Sequence of chain 1.A:
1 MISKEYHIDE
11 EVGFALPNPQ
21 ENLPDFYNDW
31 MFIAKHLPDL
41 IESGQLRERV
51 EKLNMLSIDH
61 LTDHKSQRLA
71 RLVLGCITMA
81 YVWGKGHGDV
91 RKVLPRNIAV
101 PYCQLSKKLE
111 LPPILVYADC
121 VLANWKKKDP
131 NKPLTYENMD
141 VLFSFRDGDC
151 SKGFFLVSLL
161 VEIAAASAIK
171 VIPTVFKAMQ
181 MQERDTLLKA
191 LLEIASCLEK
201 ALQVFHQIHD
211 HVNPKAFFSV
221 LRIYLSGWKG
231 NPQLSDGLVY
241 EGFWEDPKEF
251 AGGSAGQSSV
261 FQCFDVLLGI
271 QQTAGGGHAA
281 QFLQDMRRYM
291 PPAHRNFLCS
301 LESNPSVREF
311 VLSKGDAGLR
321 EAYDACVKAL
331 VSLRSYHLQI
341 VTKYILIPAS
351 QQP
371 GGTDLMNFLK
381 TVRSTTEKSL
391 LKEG

Binding-site contacts:
Ligand atom C4 contacts residue PHE154 of chain 1.A at 3.5 Å (hydrophobic).
Ligand atom C13 contacts residue ALA255 of chain 1.A at 3.5 Å (hydrophobic).
Ligand atom N3 contacts residue SER158 of chain 1.A at 3.0 Å (h-bond).
Ligand atom C21 contacts residue LEU330 of chain 1.A at 3.8 Å (hydrophobic).
Ligand atom N3 contacts residue PHE154 of chain 1.A at 3.5 Å.
Ligand atom C21 contacts residue LEU333 of chain 1.A at 3.8 Å (hydrophobic).
Ligand atom C9 contacts residue PHE154 of chain 1.A at 3.6 Å (hydrophobic).
Ligand atom C12 contacts residue ALA255 of chain 1.A at 3.5 Å (hydrophobic).
Ligand atom C8 contacts residue ILE208 of chain 1.A at 3.9 Å (hydrophobic).
Ligand atom C20 contacts residue VAL260 of chain 1.A at 3.7 Å (hydrophobic).
Ligand atom C19 contacts residue ARG334 of chain 1.A at 3.5 Å.
Ligand atom C20 contacts residue LEU330 of chain 1.A at 3.9 Å (hydrophobic).
Ligand atom C2 contacts residue SER158 of chain 1.A at 3.9 Å.
Ligand atom O1 contacts residue ALA255 of chain 1.A at 3.7 Å.
Ligand atom C8 contacts residue SER158 of chain 1.A at 3.2 Å.
Ligand atom C2 contacts residue PHE154 of chain 1.A at 3.5 Å (hydrophobic).
Ligand atom C16 contacts residue PHE261 of chain 1.A at 3.9 Å (hydrophobic).
Ligand atom C10 contacts residue ILE340 of chain 1.A at 3.8 Å (hydrophobic).
Ligand atom C9 contacts residue ILE208 of chain 1.A at 3.5 Å (hydrophobic).
Ligand atom C4 contacts residue ALA255 of chain 1.A at 3.7 Å (hydrophobic).
Ligand atom C26 contacts residue SER158 of chain 1.A at 3.6 Å.
Ligand atom C5 contacts residue VAL121 of chain 1.A at 3.8 Å (hydrophobic).
Ligand atom C22 contacts residue LEU333 of chain 1.A at 3.8 Å (hydrophobic).
Ligand atom C12 contacts residue PHE205 of chain 1.A at 3.5 Å (hydrophobic).
Ligand atom C13 contacts residue HIS337 of chain 1.A at 3.7 Å.
Ligand atom C22 contacts residue VAL260 of chain 1.A at 3.6 Å (hydrophobic).
Ligand atom C13 contacts residue PHE205 of chain 1.A at 3.6 Å (hydrophobic).
Ligand atom C2 contacts residue ALA255 of chain 1.A at 3.9 Å (hydrophobic).
Ligand atom C21 contacts residue VAL260 of chain 1.A at 3.2 Å (hydrophobic).
Ligand atom C5 contacts residue SER158 of chain 1.A at 3.6 Å.
Ligand atom O17 contacts residue PHE205 of chain 1.A at 3.6 Å.
Ligand atom C7 contacts residue SER158 of chain 1.A at 3.8 Å.
Ligand atom C8 contacts residue PHE154 of chain 1.A at 3.7 Å (hydrophobic).
Ligand atom C14 contacts residue PHE205 of chain 1.A at 3.8 Å (hydrophobic).
Ligand atom CL contacts residue VAL260 of chain 1.A at 3.7 Å.
Ligand atom C5 contacts residue PHE154 of chain 1.A at 3.5 Å (hydrophobic).
Ligand atom C12 contacts residue HIS337 of chain 1.A at 3.6 Å.
Ligand atom CL contacts residue ALA165 of chain 1.A at 3.7 Å.
Ligand atom O1 contacts residue PHE154 of chain 1.A at 3.4 Å.
Ligand atom C11 contacts residue PHE205 of chain 1.A at 3.8 Å (hydrophobic).

A protein and the small-molecule ligand that binds it are described below.
Small molecule (SMILES): CCCNC(=O)C1(c2ccc(NC(=O)c3cccc(Cl)c3)cc2)CCC1